Binding-site contacts:
Ligand atom CE contacts residue PRO254 of chain 1.A at 3.8 Å (hydrophobic).
Ligand atom CD2 contacts residue LYS84 of chain 1.A at 3.7 Å.
Ligand atom C contacts residue ILE80 of chain 1.A at 4.2 Å (hydrophobic).
Ligand atom CD2 contacts residue GLN77 of chain 1.A at 4.3 Å.
Ligand atom CB contacts residue GLU258 of chain 1.A at 4.2 Å.
Ligand atom CA contacts residue GLU258 of chain 1.A at 3.6 Å.
Ligand atom CD2 contacts residue VAL259 of chain 1.A at 3.8 Å (hydrophobic).
Ligand atom CB contacts residue GLN97 of chain 1.A at 3.9 Å.
Ligand atom CA contacts residue GLU258 of chain 1.A at 3.1 Å.
Ligand atom O contacts residue LYS84 of chain 1.A at 2.8 Å (salt-bridge).
Ligand atom CD2 contacts residue LYS102 of chain 1.A at 4.1 Å.
Ligand atom CB contacts residue GLU258 of chain 1.A at 3.8 Å.
Ligand atom CD2 contacts residue GLN97 of chain 1.A at 3.6 Å.
Ligand atom CD1 contacts residue ILE80 of chain 1.A at 3.5 Å (hydrophobic).
Ligand atom CA contacts residue LYS84 of chain 1.A at 3.7 Å.
Ligand atom CE contacts residue ILE98 of chain 1.A at 4.1 Å (hydrophobic).
Ligand atom CG contacts residue GLU258 of chain 1.A at 3.7 Å.
Ligand atom CD2 contacts residue LEU255 of chain 1.A at 3.9 Å (hydrophobic).
Ligand atom N contacts residue GLU258 of chain 1.A at 2.7 Å (salt-bridge).
Ligand atom C contacts residue LYS84 of chain 1.A at 3.7 Å.
Ligand atom CB contacts residue ILE80 of chain 1.A at 3.9 Å (hydrophobic).
Ligand atom CD2 contacts residue ILE80 of chain 1.A at 3.7 Å (hydrophobic).
Ligand atom CA contacts residue GLU258 of chain 1.A at 3.5 Å.
Ligand atom CG contacts residue GLN97 of chain 1.A at 3.9 Å.
Ligand atom CD1 contacts residue LEU101 of chain 1.A at 4.0 Å (hydrophobic).
Ligand atom CD2 contacts residue LEU101 of chain 1.A at 3.9 Å (hydrophobic).
Ligand atom C contacts residue GLU258 of chain 1.A at 3.4 Å.
Ligand atom CG contacts residue SER94 of chain 1.A at 3.9 Å.
Ligand atom C contacts residue GLU258 of chain 1.A at 3.6 Å.
Ligand atom N contacts residue GLU258 of chain 1.A at 3.5 Å (salt-bridge).
Ligand atom N contacts residue GLU258 of chain 1.A at 2.7 Å (salt-bridge).
Ligand atom SD contacts residue PRO254 of chain 1.A at 4.0 Å.
Ligand atom O contacts residue ILE80 of chain 1.A at 3.6 Å.
Ligand atom SD contacts residue GLU258 of chain 1.A at 4.2 Å.
Ligand atom CD2 contacts residue ILE98 of chain 1.A at 4.0 Å (hydrophobic).
Ligand atom CD2 contacts residue PHE89 of chain 1.A at 4.1 Å (hydrophobic).
Ligand atom CD1 contacts residue GLN97 of chain 1.A at 3.6 Å.
Ligand atom N contacts residue LYS84 of chain 1.A at 4.2 Å.
Ligand atom CB contacts residue GLU258 of chain 1.A at 3.2 Å.
Ligand atom CG contacts residue ILE98 of chain 1.A at 4.3 Å (hydrophobic).

A small-molecule ligand and the protein it binds are described below.
Small molecule (SMILES): CSCC[C@H](NC(=O)[C@@H]1CCCN1)C(=O)N[C@@H](CC(C)C)C(=O)N[C@@H](CCSC)C(=O)N[C@@H](CC(N)=O)C(=O)N[C@@H](CC(C)C)C(=O)N[C@H](C=O)CC(C)C

Sequence of chain 1.A:
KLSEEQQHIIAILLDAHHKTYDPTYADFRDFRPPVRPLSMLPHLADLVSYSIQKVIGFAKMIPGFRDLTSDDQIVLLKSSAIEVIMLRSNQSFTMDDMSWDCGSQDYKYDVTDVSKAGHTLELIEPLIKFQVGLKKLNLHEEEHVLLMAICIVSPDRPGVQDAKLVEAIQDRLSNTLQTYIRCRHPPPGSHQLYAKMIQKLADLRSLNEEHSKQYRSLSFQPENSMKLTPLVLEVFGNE